This protein binds this small molecule.
Small molecule (SMILES): Nc1ncccn1

Sequence of chain 1.A:
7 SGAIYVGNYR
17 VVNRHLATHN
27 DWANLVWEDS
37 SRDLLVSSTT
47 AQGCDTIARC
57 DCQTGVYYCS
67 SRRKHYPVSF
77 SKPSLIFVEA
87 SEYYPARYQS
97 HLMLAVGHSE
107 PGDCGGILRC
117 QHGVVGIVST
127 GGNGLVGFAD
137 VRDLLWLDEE

Binding-site contacts:
Ligand atom C4 contacts residue ILE53 of chain 1.A at 3.3 Å (hydrophobic).
Ligand atom N1 contacts residue ARG55 of chain 1.A at 3.1 Å (salt-bridge).
Ligand atom C5 contacts residue ILE53 of chain 1.A at 4.3 Å (hydrophobic).
Ligand atom C1 contacts residue HIS118 of chain 1.A at 4.0 Å.
Ligand atom C4 contacts residue ARG55 of chain 1.A at 3.8 Å.
Ligand atom C5 contacts residue THR52 of chain 1.A at 4.0 Å.
Ligand atom N2 contacts residue ARG55 of chain 1.A at 2.9 Å (salt-bridge).
Ligand atom N1 contacts residue HIS118 of chain 1.A at 3.6 Å.
Ligand atom C4 contacts residue THR52 of chain 1.A at 4.1 Å.
Ligand atom C1 contacts residue ARG55 of chain 1.A at 3.8 Å.
Ligand atom C5 contacts residue HIS118 of chain 1.A at 3.8 Å.
Ligand atom C4 contacts residue HIS118 of chain 1.A at 3.2 Å.
Ligand atom N1 contacts residue ILE53 of chain 1.A at 3.9 Å.
Ligand atom N1 contacts residue ALA54 of chain 1.A at 3.9 Å.
Ligand atom C4 contacts residue ALA54 of chain 1.A at 4.1 Å (hydrophobic).
Ligand atom N2 contacts residue HIS118 of chain 1.A at 3.6 Å.